Sequence of chain 1.B:
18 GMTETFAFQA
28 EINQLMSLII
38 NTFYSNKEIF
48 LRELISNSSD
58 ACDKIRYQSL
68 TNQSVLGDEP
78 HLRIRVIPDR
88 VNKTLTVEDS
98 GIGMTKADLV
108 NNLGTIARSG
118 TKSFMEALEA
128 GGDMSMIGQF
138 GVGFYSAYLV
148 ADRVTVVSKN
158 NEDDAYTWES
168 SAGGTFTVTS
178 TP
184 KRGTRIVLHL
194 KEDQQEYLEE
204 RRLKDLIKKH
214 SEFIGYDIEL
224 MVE

The small molecule below binds the protein below.
Small molecule (SMILES): CC1(C)CC(=O)c2c(C(F)(F)F)nn(-c3ccc(C(N)=O)c(NC4CCC(O)CC4)c3)c2C1

Binding-site contacts:
Ligand atom N3 contacts residue LEU110 of chain 1.B at 3.6 Å.
Ligand atom C9 contacts residue MET101 of chain 1.B at 3.6 Å (hydrophobic).
Ligand atom O1 contacts residue ASN109 of chain 1.B at 3.6 Å.
Ligand atom C1 contacts residue ILE189 of chain 1.B at 3.5 Å (hydrophobic).
Ligand atom N1 contacts residue ASP96 of chain 1.B at 2.9 Å (salt-bridge).
Ligand atom N1 contacts residue THR187 of chain 1.B at 3.4 Å.
Ligand atom O1 contacts residue TYR142 of chain 1.B at 2.6 Å (h-bond).
Ligand atom C20 contacts residue PHE141 of chain 1.B at 3.8 Å (hydrophobic).
Ligand atom C20 contacts residue TYR142 of chain 1.B at 3.3 Å (hydrophobic).
Ligand atom F1 contacts residue ALA114 of chain 1.B at 2.9 Å.
Ligand atom F1 contacts residue LEU110 of chain 1.B at 3.8 Å.
Ligand atom C19 contacts residue PHE141 of chain 1.B at 3.8 Å (hydrophobic).
Ligand atom C1 contacts residue MET101 of chain 1.B at 3.8 Å (hydrophobic).
Ligand atom C21 contacts residue TRP165 of chain 1.B at 3.2 Å (hydrophobic).
Ligand atom C2 contacts residue ASN54 of chain 1.B at 3.6 Å.
Ligand atom N3 contacts residue PHE141 of chain 1.B at 3.7 Å.
Ligand atom F3 contacts residue GLY138 of chain 1.B at 2.8 Å.
Ligand atom C2 contacts residue PHE141 of chain 1.B at 3.7 Å (hydrophobic).
Ligand atom C16 contacts residue PHE141 of chain 1.B at 3.6 Å (hydrophobic).
Ligand atom C6 contacts residue ASN54 of chain 1.B at 3.8 Å.
Ligand atom O2 contacts residue ASN54 of chain 1.B at 3.5 Å (h-bond).
Ligand atom F2 contacts residue TYR142 of chain 1.B at 3.0 Å.
Ligand atom F1 contacts residue ASN109 of chain 1.B at 3.5 Å.
Ligand atom O2 contacts residue ALA58 of chain 1.B at 3.1 Å.
Ligand atom C19 contacts residue ASN109 of chain 1.B at 3.3 Å.
Ligand atom N4 contacts residue LEU110 of chain 1.B at 3.4 Å.
Ligand atom C3 contacts residue ASN54 of chain 1.B at 3.7 Å.
Ligand atom C22 contacts residue ASP105 of chain 1.B at 3.8 Å.
Ligand atom C15 contacts residue PHE141 of chain 1.B at 3.6 Å (hydrophobic).
Ligand atom C1 contacts residue ASN54 of chain 1.B at 3.8 Å.
Ligand atom N4 contacts residue PHE141 of chain 1.B at 3.6 Å.
Ligand atom C14 contacts residue LEU110 of chain 1.B at 3.6 Å (hydrophobic).
Ligand atom C4 contacts residue MET101 of chain 1.B at 3.7 Å (hydrophobic).
Ligand atom C19 contacts residue TYR142 of chain 1.B at 3.5 Å (hydrophobic).
Ligand atom C4 contacts residue LEU110 of chain 1.B at 3.6 Å (hydrophobic).
Ligand atom C5 contacts residue MET101 of chain 1.B at 3.7 Å (hydrophobic).
Ligand atom C6 contacts residue MET101 of chain 1.B at 3.6 Å (hydrophobic).
Ligand atom F2 contacts residue VAL139 of chain 1.B at 3.7 Å.
Ligand atom N1 contacts residue SER55 of chain 1.B at 3.8 Å.
Ligand atom C14 contacts residue PHE141 of chain 1.B at 3.8 Å (hydrophobic).